Sequence of chain 1.L:
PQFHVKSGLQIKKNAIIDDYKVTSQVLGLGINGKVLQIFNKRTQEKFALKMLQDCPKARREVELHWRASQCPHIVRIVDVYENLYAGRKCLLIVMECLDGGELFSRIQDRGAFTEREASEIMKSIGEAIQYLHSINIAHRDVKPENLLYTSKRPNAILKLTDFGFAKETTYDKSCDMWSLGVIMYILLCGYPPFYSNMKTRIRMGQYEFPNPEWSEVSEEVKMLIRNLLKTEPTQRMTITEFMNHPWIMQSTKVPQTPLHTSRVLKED

The protein below binds the small molecule below.
Small molecule (SMILES): O=C1NCCc2[nH]c(-c3ccnc(-c4cnc5ccccc5c4)c3)cc21

Binding-site contacts:
Ligand atom C22 contacts residue ASP104 of chain 1.L at 3.7 Å.
Ligand atom C10 contacts residue LEU103 of chain 1.L at 3.4 Å (hydrophobic).
Ligand atom N16 contacts residue LEU103 of chain 1.L at 3.3 Å (h-bond).
Ligand atom C19 contacts residue LEU32 of chain 1.L at 3.1 Å (hydrophobic).
Ligand atom O26 contacts residue LYS55 of chain 1.L at 3.8 Å.
Ligand atom C17 contacts residue ASP104 of chain 1.L at 3.3 Å.
Ligand atom C21 contacts residue ASP104 of chain 1.L at 3.5 Å.
Ligand atom C25 contacts residue LEU32 of chain 1.L at 3.5 Å (hydrophobic).
Ligand atom C23 contacts residue LEU32 of chain 1.L at 3.9 Å (hydrophobic).
Ligand atom C17 contacts residue LEU103 of chain 1.L at 2.9 Å (hydrophobic).
Ligand atom C17 contacts residue CYS102 of chain 1.L at 3.5 Å (hydrophobic).
Ligand atom C13 contacts residue LEU32 of chain 1.L at 3.7 Å (hydrophobic).
Ligand atom C22 contacts residue LEU32 of chain 1.L at 3.4 Å (hydrophobic).
Ligand atom N7 contacts residue ASP169 of chain 1.L at 3.0 Å.
Ligand atom C19 contacts residue LEU103 of chain 1.L at 3.6 Å (hydrophobic).
Ligand atom C8 contacts residue GLY35 of chain 1.L at 3.4 Å.
Ligand atom C14 contacts residue LEU103 of chain 1.L at 3.7 Å (hydrophobic).
Ligand atom C21 contacts residue LEU32 of chain 1.L at 3.2 Å (hydrophobic).
Ligand atom C3 contacts residue THR168 of chain 1.L at 3.7 Å.
Ligand atom N16 contacts residue LEU32 of chain 1.L at 3.4 Å.
Ligand atom C14 contacts residue LEU155 of chain 1.L at 3.8 Å (hydrophobic).
Ligand atom C4 contacts residue THR168 of chain 1.L at 3.8 Å.
Ligand atom C10 contacts residue ALA53 of chain 1.L at 3.8 Å (hydrophobic).
Ligand atom C8 contacts residue LEU34 of chain 1.L at 3.7 Å (hydrophobic).
Ligand atom C17 contacts residue LEU32 of chain 1.L at 3.8 Å (hydrophobic).
Ligand atom N15 contacts residue CYS102 of chain 1.L at 3.9 Å.
Ligand atom C13 contacts residue LEU155 of chain 1.L at 3.7 Å (hydrophobic).
Ligand atom O26 contacts residue THR168 of chain 1.L at 3.8 Å.
Ligand atom C20 contacts residue LEU32 of chain 1.L at 3.5 Å (hydrophobic).
Ligand atom N16 contacts residue ASP104 of chain 1.L at 2.9 Å.
Ligand atom O26 contacts residue ASP169 of chain 1.L at 3.0 Å (salt-bridge).
Ligand atom N15 contacts residue LEU103 of chain 1.L at 2.8 Å (h-bond).
Ligand atom N16 contacts residue CYS102 of chain 1.L at 3.7 Å.
Ligand atom C18 contacts residue LEU32 of chain 1.L at 3.7 Å (hydrophobic).
Ligand atom C8 contacts residue ASP169 of chain 1.L at 3.9 Å.
Ligand atom C10 contacts residue GLU101 of chain 1.L at 3.2 Å.
Ligand atom C18 contacts residue LEU103 of chain 1.L at 3.1 Å (hydrophobic).
Ligand atom C21 contacts residue LEU103 of chain 1.L at 3.8 Å (hydrophobic).
Ligand atom N7 contacts residue LYS55 of chain 1.L at 3.4 Å (salt-bridge).
Ligand atom C6 contacts residue ASP169 of chain 1.L at 3.4 Å.